Sequence of chain 1.A:
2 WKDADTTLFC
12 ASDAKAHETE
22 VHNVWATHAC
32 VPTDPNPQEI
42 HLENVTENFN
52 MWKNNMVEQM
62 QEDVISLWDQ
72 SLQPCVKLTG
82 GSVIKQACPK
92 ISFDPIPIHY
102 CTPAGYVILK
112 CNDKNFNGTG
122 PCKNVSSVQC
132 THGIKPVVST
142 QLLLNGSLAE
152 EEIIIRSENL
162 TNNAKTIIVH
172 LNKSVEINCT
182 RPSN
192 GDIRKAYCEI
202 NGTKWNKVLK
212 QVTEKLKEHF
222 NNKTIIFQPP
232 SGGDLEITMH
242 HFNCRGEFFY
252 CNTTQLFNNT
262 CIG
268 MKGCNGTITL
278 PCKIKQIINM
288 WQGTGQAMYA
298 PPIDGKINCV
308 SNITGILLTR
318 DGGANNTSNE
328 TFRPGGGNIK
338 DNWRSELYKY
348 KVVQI

Binding-site contacts:
Ligand atom C3 contacts residue ASN179 of chain 1.A at 3.8 Å.
Ligand atom O6 contacts residue THR181 of chain 1.A at 3.7 Å.
Ligand atom O4 contacts residue LYS303 of chain 1.A at 3.5 Å (salt-bridge).
Ligand atom O5 contacts residue ASN179 of chain 1.A at 2.4 Å (h-bond).
Ligand atom C4 contacts residue ASN179 of chain 1.A at 4.2 Å.
Ligand atom C5 contacts residue THR181 of chain 1.A at 3.8 Å.
Ligand atom O6 contacts residue TYR198 of chain 1.A at 3.2 Å (h-bond).
Ligand atom C1 contacts residue THR181 of chain 1.A at 3.9 Å.
Ligand atom C2 contacts residue ASN179 of chain 1.A at 2.5 Å.
Ligand atom C5 contacts residue LYS303 of chain 1.A at 3.5 Å.
Ligand atom O6 contacts residue GLU200 of chain 1.A at 3.4 Å (salt-bridge).
Ligand atom C1 contacts residue ASN305 of chain 1.A at 4.2 Å.
Ligand atom O7 contacts residue ASN179 of chain 1.A at 3.7 Å.
Ligand atom O6 contacts residue ASN179 of chain 1.A at 4.5 Å.
Ligand atom C6 contacts residue LYS303 of chain 1.A at 3.6 Å.
Ligand atom O5 contacts residue THR181 of chain 1.A at 3.5 Å (h-bond).
Ligand atom C7 contacts residue ASN179 of chain 1.A at 3.5 Å.
Ligand atom C5 contacts residue ASN179 of chain 1.A at 3.6 Å.
Ligand atom C8 contacts residue VAL307 of chain 1.A at 4.2 Å (hydrophobic).
Ligand atom N2 contacts residue ASN179 of chain 1.A at 2.9 Å (h-bond).
Ligand atom C4 contacts residue LYS303 of chain 1.A at 4.0 Å.
Ligand atom C8 contacts residue GLU177 of chain 1.A at 4.0 Å.
Ligand atom C1 contacts residue ASN179 of chain 1.A at 1.4 Å.
Ligand atom C6 contacts residue TYR198 of chain 1.A at 4.0 Å (hydrophobic).
Ligand atom C1 contacts residue GLU200 of chain 1.A at 4.1 Å.
Ligand atom C6 contacts residue THR181 of chain 1.A at 4.0 Å.
Ligand atom O5 contacts residue GLU200 of chain 1.A at 3.6 Å (salt-bridge).

A protein and the small-molecule ligand that binds it are described below.
Small molecule (SMILES): CC(=O)N[C@@H]1[C@@H](O)[C@H](O)[C@@H](CO)O[C@H]1O